Sequence of chain 48.H:
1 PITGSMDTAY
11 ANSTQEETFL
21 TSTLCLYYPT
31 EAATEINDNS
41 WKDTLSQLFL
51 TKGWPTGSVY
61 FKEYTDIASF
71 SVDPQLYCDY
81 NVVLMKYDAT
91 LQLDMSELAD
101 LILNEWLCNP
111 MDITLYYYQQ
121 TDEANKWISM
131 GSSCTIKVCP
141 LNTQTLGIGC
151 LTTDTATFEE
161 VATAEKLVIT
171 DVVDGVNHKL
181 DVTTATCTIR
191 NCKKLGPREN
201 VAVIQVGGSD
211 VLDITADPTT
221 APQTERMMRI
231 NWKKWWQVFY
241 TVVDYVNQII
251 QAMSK

Binding-site contacts:
Ligand atom C2 contacts residue ASN12 of chain 48.H at 3.2 Å.
Ligand atom O7 contacts residue ASN12 of chain 48.H at 3.7 Å.
Ligand atom O5 contacts residue ASN12 of chain 48.H at 2.7 Å (h-bond).
Ligand atom C1 contacts residue ASN12 of chain 48.H at 2.2 Å.
Ligand atom C5 contacts residue ASN12 of chain 48.H at 4.1 Å.
Ligand atom C7 contacts residue ASN12 of chain 48.H at 3.9 Å.
Ligand atom N2 contacts residue ASN12 of chain 48.H at 3.8 Å.

The protein below binds the small molecule below.
Small molecule (SMILES): CC(=O)N[C@H]1[C@H](O[C@H]2[C@H](O)[C@@H](NC(C)=O)CO[C@@H]2CO)O[C@H](CO)[C@@H](O)[C@@H]1O